Sequence of chain 1.F:
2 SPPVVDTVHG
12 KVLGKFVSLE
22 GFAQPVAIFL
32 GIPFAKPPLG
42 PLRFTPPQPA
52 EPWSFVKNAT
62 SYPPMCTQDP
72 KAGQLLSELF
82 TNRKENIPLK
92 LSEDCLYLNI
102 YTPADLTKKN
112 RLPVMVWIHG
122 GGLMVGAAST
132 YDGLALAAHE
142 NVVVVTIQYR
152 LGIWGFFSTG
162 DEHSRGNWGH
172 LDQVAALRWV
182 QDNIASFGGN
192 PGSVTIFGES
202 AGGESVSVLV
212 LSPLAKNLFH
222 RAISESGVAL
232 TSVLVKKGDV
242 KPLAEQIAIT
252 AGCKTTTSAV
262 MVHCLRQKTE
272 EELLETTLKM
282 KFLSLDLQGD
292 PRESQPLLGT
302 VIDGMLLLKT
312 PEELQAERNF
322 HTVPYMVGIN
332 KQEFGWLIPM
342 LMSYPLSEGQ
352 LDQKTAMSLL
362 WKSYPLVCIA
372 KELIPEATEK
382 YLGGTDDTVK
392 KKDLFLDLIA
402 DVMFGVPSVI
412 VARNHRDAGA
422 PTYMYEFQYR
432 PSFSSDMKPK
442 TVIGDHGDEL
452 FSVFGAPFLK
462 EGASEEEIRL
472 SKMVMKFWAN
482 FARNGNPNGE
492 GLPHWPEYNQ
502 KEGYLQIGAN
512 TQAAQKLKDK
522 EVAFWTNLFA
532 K

Binding-site contacts:
Ligand atom O1A contacts residue ASN59 of chain 1.E at 3.4 Å (h-bond).
Ligand atom C11 contacts residue THR258 of chain 1.F at 4.3 Å.
Ligand atom O7 contacts residue ASN59 of chain 1.E at 3.8 Å.
Ligand atom O1B contacts residue ASN59 of chain 1.E at 4.2 Å.
Ligand atom O9 contacts residue PRO64 of chain 1.E at 3.6 Å.
Ligand atom C5 contacts residue SER62 of chain 1.E at 3.5 Å.
Ligand atom C9 contacts residue SER62 of chain 1.E at 4.1 Å.
Ligand atom C5 contacts residue ASN59 of chain 1.E at 4.5 Å.
Ligand atom O2 contacts residue ALA60 of chain 1.E at 4.2 Å.
Ligand atom C4 contacts residue SER62 of chain 1.E at 4.5 Å.
Ligand atom O1A contacts residue LYS58 of chain 1.E at 4.2 Å.
Ligand atom O9 contacts residue SER62 of chain 1.E at 2.8 Å (h-bond).
Ligand atom O9 contacts residue LEU31 of chain 1.E at 4.3 Å.
Ligand atom O1B contacts residue LYS58 of chain 1.E at 3.4 Å (salt-bridge).
Ligand atom C1 contacts residue LYS58 of chain 1.E at 3.9 Å.
Ligand atom C9 contacts residue PRO64 of chain 1.E at 4.0 Å (hydrophobic).
Ligand atom O7 contacts residue GLY32 of chain 1.E at 3.9 Å.
Ligand atom C9 contacts residue GLY32 of chain 1.E at 3.5 Å.
Ligand atom O10 contacts residue LYS242 of chain 1.F at 3.7 Å.
Ligand atom C11 contacts residue THR257 of chain 1.F at 4.2 Å.
Ligand atom O4 contacts residue NAG1 of chain 1.HA at 3.7 Å.
Ligand atom O1A contacts residue NAG1 of chain 1.HA at 3.8 Å.
Ligand atom C7 contacts residue SER62 of chain 1.E at 4.3 Å.
Ligand atom O1B contacts residue ASP162 of chain 1.F at 4.2 Å.
Ligand atom O2 contacts residue ASN59 of chain 1.E at 2.2 Å (h-bond).
Ligand atom C7 contacts residue ASN59 of chain 1.E at 4.2 Å.
Ligand atom C2 contacts residue ASN59 of chain 1.E at 3.4 Å.
Ligand atom C11 contacts residue LYS242 of chain 1.F at 3.6 Å.
Ligand atom C3 contacts residue NAG1 of chain 1.HA at 3.4 Å.
Ligand atom O4 contacts residue SER62 of chain 1.E at 4.2 Å.
Ligand atom O9 contacts residue TYR63 of chain 1.E at 3.8 Å.
Ligand atom C4 contacts residue NAG1 of chain 1.HA at 4.0 Å.
Ligand atom C8 contacts residue GLY32 of chain 1.E at 4.5 Å.
Ligand atom C3 contacts residue ASN59 of chain 1.E at 3.8 Å.
Ligand atom C9 contacts residue TYR98 of chain 1.E at 4.0 Å (hydrophobic).
Ligand atom C1 contacts residue ASN59 of chain 1.E at 3.7 Å.
Ligand atom N5 contacts residue SER62 of chain 1.E at 3.2 Å (h-bond).
Ligand atom O9 contacts residue GLY32 of chain 1.E at 3.9 Å.
Ligand atom O2 contacts residue LYS58 of chain 1.E at 4.0 Å.
Ligand atom C10 contacts residue LYS242 of chain 1.F at 4.0 Å.

A protein and the small-molecule ligand that binds it are described below.
Small molecule (SMILES): CC(=O)N[C@H]1[C@H]([C@H](O)[C@H](O)CO)O[C@@](O)(C(=O)O)C[C@@H]1O

Sequence of chain 1.E:
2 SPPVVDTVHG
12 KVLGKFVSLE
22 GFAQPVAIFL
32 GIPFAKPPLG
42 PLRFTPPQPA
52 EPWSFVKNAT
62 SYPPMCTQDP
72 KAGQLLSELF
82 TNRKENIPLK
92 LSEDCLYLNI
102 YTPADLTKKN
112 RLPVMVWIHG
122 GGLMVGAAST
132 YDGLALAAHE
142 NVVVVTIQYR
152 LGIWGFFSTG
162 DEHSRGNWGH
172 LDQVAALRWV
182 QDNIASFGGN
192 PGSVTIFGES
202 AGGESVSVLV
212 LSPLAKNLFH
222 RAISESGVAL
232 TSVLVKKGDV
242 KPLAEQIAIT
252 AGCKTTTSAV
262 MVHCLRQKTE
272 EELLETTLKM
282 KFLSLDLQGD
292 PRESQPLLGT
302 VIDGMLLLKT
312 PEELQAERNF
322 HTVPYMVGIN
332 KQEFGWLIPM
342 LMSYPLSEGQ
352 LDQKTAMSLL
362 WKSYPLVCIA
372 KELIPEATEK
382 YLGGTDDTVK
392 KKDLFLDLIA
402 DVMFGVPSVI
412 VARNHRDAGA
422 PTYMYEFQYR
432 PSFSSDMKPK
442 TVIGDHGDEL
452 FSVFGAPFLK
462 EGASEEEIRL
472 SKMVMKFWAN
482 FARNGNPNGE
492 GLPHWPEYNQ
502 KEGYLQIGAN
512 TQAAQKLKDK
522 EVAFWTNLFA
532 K